Sequence of chain 1.A:
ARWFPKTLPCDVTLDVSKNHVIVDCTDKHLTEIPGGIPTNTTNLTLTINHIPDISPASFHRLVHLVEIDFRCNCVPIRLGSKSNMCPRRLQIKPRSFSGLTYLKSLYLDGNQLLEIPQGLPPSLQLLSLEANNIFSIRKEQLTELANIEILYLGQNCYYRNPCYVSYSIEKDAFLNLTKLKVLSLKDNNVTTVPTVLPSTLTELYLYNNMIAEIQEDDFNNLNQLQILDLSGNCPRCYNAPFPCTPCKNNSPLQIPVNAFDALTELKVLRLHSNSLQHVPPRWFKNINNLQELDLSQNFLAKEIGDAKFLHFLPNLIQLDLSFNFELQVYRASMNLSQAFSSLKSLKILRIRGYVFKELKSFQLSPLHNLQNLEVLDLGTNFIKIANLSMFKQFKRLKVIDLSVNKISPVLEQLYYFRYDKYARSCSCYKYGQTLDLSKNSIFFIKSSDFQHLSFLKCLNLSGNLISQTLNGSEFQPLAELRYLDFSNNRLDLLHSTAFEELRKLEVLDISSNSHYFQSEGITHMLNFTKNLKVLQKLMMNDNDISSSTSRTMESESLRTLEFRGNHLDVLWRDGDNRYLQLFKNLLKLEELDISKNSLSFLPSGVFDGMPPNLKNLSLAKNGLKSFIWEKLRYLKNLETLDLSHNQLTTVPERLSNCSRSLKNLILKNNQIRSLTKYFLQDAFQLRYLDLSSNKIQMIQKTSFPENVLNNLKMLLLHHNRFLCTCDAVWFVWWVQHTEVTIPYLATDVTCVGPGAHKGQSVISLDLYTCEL

Binding-site contacts:
Ligand atom O6 contacts residue THR590 of chain 1.A at 4.2 Å.
Ligand atom O5 contacts residue MET566 of chain 1.A at 3.1 Å.
Ligand atom C1 contacts residue ASN568 of chain 1.A at 1.4 Å.
Ligand atom O6 contacts residue MET566 of chain 1.A at 3.8 Å.
Ligand atom C1 contacts residue SER537 of chain 1.A at 4.2 Å.
Ligand atom C8 contacts residue ASN568 of chain 1.A at 4.1 Å.
Ligand atom O3 contacts residue SER537 of chain 1.A at 4.3 Å.
Ligand atom O7 contacts residue LYS571 of chain 1.A at 3.5 Å.
Ligand atom C2 contacts residue ASN568 of chain 1.A at 2.4 Å.
Ligand atom N2 contacts residue SER537 of chain 1.A at 3.1 Å (h-bond).
Ligand atom C7 contacts residue SER537 of chain 1.A at 3.9 Å.
Ligand atom O5 contacts residue SER591 of chain 1.A at 4.3 Å.
Ligand atom C5 contacts residue ASN568 of chain 1.A at 3.7 Å.
Ligand atom C3 contacts residue SER537 of chain 1.A at 4.0 Å.
Ligand atom C2 contacts residue SER537 of chain 1.A at 4.0 Å.
Ligand atom C1 contacts residue MET566 of chain 1.A at 3.4 Å (hydrophobic).
Ligand atom O7 contacts residue ASN568 of chain 1.A at 3.6 Å.
Ligand atom C5 contacts residue MET566 of chain 1.A at 3.5 Å (hydrophobic).
Ligand atom C8 contacts residue LYS571 of chain 1.A at 4.0 Å.
Ligand atom O5 contacts residue ASN568 of chain 1.A at 2.3 Å (h-bond).
Ligand atom N2 contacts residue ASN568 of chain 1.A at 2.9 Å (h-bond).
Ligand atom C7 contacts residue ASN568 of chain 1.A at 3.5 Å.
Ligand atom C6 contacts residue MET566 of chain 1.A at 4.3 Å (hydrophobic).
Ligand atom C3 contacts residue ASN568 of chain 1.A at 3.8 Å.
Ligand atom C8 contacts residue SER537 of chain 1.A at 3.7 Å.
Ligand atom C4 contacts residue ASN568 of chain 1.A at 4.2 Å.
Ligand atom C7 contacts residue LYS571 of chain 1.A at 4.3 Å.
Ligand atom C8 contacts residue ASN572 of chain 1.A at 3.8 Å.

A small-molecule ligand and the protein it binds are described below.
Small molecule (SMILES): CC(=O)N[C@@H]1[C@@H](O)[C@H](O)[C@@H](CO)O[C@H]1O